Binding-site contacts:
Ligand atom C6 contacts residue DT3 of chain 1.B at 3.1 Å.
Ligand atom N2 contacts residue DT3 of chain 1.B at 3.0 Å (h-bond).
Ligand atom O6 contacts residue DC2 of chain 1.B at 2.5 Å (h-bond).
Ligand atom N6 contacts residue DT3 of chain 1.B at 2.6 Å (h-bond).
Ligand atom N3 contacts residue DG7 of chain 1.B at 3.3 Å (h-bond).
Ligand atom OP1 contacts residue GLU232 of chain 1.C at 2.9 Å (salt-bridge).
Ligand atom C2 contacts residue DA4 of chain 1.B at 3.1 Å.
Ligand atom O4 contacts residue DA5 of chain 1.B at 3.4 Å (h-bond).
Ligand atom P contacts residue THR233 of chain 1.C at 3.5 Å.
Ligand atom O5' contacts residue GLY231 of chain 1.C at 3.4 Å.
Ligand atom N1 contacts residue DC2 of chain 1.B at 2.6 Å (h-bond).
Ligand atom O2 contacts residue DA5 of chain 1.B at 3.4 Å.
Ligand atom C4 contacts residue DA4 of chain 1.B at 3.2 Å.
Ligand atom N3 contacts residue DA4 of chain 1.B at 2.3 Å (h-bond).
Ligand atom C2 contacts residue DA4 of chain 1.B at 3.2 Å.
Ligand atom C2 contacts residue DC2 of chain 1.B at 3.2 Å.
Ligand atom C2 contacts residue DT3 of chain 1.B at 3.5 Å.
Ligand atom N1 contacts residue DT1 of chain 1.B at 3.0 Å (h-bond).
Ligand atom OP1 contacts residue LYS234 of chain 1.C at 3.5 Å (salt-bridge).
Ligand atom N6 contacts residue DT1 of chain 1.B at 3.0 Å (h-bond).
Ligand atom O2 contacts residue DG7 of chain 1.B at 2.8 Å (h-bond).
Ligand atom N2 contacts residue DC2 of chain 1.B at 2.9 Å (h-bond).
Ligand atom C2 contacts residue DG7 of chain 1.B at 3.3 Å.
Ligand atom N1 contacts residue DA4 of chain 1.B at 3.3 Å (h-bond).
Ligand atom C5' contacts residue GLY231 of chain 1.C at 3.5 Å.
Ligand atom O3' contacts residue THR233 of chain 1.C at 3.5 Å (h-bond).
Ligand atom O2 contacts residue DA4 of chain 1.B at 2.9 Å.
Ligand atom N6 contacts residue DT6 of chain 1.B at 3.0 Å (h-bond).
Ligand atom N6 contacts residue DA5 of chain 1.B at 3.1 Å (h-bond).
Ligand atom OP1 contacts residue THR233 of chain 1.C at 2.7 Å (h-bond).
Ligand atom N3 contacts residue DA5 of chain 1.B at 2.9 Å (h-bond).
Ligand atom N1 contacts residue DT6 of chain 1.B at 2.8 Å (h-bond).
Ligand atom OP1 contacts residue LYS230 of chain 1.C at 3.3 Å (salt-bridge).
Ligand atom C2 contacts residue DT1 of chain 1.B at 3.4 Å.
Ligand atom N1 contacts residue DT3 of chain 1.B at 2.3 Å (h-bond).
Ligand atom C2 contacts residue DT3 of chain 1.B at 3.0 Å.
Ligand atom N1 contacts residue DG7 of chain 1.B at 3.5 Å (h-bond).
Ligand atom C6 contacts residue DC2 of chain 1.B at 3.0 Å.
Ligand atom O4 contacts residue DA4 of chain 1.B at 2.6 Å (h-bond).
Ligand atom OP1 contacts residue GLY231 of chain 1.C at 3.1 Å.

This small molecule binds to this protein.
Small molecule (SMILES): Cc1cn([C@H]2C[C@H](O[P](=O)(O)OC[C@H]3O[C@@]4(C[C@@H]3O[P](=O)(O)OC[C@H]3O[C@@H](n5cnc6c(N)ncnc65)C[C@@H]3O[P](=O)(O)OC[C@H]3O[C@@H](n5cnc6c(=O)nc(N)[nH]c65)C[C@@H]3O[P](=O)(O)OC[C@H]3O[C@@H](n5cnc6c(N)ncnc65)C[C@@H]3OP(=O)(O)O)c3c(C)c(=O)[nH]c(=O)n34)[C@@H](CO[P](=O)(O)O[C@H]3C[C@H](n4cnc5c(N)ncnc54)O[C@@H]3CO[P](=O)(O)O[C@H]3C[C@H](n4ccc(N)nc4=O)O[C@@H]3CO)O2)c(=O)[nH]c1=O

Sequence of chain 1.C:
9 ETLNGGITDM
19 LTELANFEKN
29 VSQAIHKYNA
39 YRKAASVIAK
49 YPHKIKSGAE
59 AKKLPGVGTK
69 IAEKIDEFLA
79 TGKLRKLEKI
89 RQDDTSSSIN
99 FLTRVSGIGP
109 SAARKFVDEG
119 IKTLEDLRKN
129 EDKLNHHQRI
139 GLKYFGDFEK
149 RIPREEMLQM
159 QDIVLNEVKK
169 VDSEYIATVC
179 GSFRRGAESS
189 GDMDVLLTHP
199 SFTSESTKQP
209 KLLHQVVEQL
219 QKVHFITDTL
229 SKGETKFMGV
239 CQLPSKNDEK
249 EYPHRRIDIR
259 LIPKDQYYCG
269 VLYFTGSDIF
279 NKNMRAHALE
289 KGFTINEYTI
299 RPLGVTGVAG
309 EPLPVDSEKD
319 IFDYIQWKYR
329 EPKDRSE